Sequence of chain 1.B:
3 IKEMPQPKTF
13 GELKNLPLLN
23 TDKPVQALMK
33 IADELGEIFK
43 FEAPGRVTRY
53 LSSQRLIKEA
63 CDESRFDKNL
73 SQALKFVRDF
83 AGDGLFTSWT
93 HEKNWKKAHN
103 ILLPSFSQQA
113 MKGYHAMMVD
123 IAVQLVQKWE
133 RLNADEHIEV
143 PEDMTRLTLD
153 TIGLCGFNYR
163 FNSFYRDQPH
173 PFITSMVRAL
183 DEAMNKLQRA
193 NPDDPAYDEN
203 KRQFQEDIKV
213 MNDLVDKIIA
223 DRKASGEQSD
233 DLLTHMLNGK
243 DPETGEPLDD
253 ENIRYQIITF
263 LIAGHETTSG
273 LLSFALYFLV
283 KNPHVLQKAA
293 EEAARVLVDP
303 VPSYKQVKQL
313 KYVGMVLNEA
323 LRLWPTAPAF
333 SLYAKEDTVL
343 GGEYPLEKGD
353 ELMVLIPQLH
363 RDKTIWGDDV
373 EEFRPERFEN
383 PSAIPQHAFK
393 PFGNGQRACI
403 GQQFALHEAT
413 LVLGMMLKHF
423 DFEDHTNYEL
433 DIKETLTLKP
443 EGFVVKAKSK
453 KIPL

The protein below binds the small molecule below.
Small molecule (SMILES): CCC1=C(C)C2=N3->[Mo]45(=O)<-N6=C(C=c7c(CCC(=O)O)c(C)c(n74)=C2)C(CCC(=O)O)=C(C)C6=Cc2c(CC)c(C)c(n25)C=C13

Binding-site contacts:
Ligand atom C01 contacts residue PRO393 of chain 1.B at 3.5 Å (hydrophobic).
Ligand atom C40 contacts residue THR269 of chain 1.B at 3.2 Å.
Ligand atom C34 contacts residue LEU87 of chain 1.B at 3.5 Å (hydrophobic).
Ligand atom C19 contacts residue GLY266 of chain 1.B at 3.5 Å.
Ligand atom C15 contacts residue THR269 of chain 1.B at 3.1 Å.
Ligand atom C29 contacts residue PHE88 of chain 1.B at 3.4 Å (hydrophobic).
Ligand atom C11 contacts residue LYS70 of chain 1.B at 3.3 Å.
Ligand atom O36 contacts residue TRP97 of chain 1.B at 3.6 Å (h-bond).
Ligand atom O36 contacts residue LEU87 of chain 1.B at 3.2 Å (h-bond).
Ligand atom C07 contacts residue GLY395 of chain 1.B at 3.6 Å.
Ligand atom O36 contacts residue ARG399 of chain 1.B at 2.8 Å (salt-bridge).
Ligand atom C29 contacts residue CYS401 of chain 1.B at 3.6 Å (hydrophobic).
Ligand atom C11 contacts residue PHE332 of chain 1.B at 3.5 Å (hydrophobic).
Ligand atom C04 contacts residue PRO393 of chain 1.B at 3.4 Å (hydrophobic).
Ligand atom C17 contacts residue ALA265 of chain 1.B at 3.6 Å (hydrophobic).
Ligand atom C18 contacts residue GLY266 of chain 1.B at 3.5 Å.
Ligand atom C16 contacts residue THR269 of chain 1.B at 3.2 Å.
Ligand atom O contacts residue PHE88 of chain 1.B at 3.4 Å.
Ligand atom C30 contacts residue CYS401 of chain 1.B at 3.6 Å (hydrophobic).
Ligand atom N24 contacts residue CYS401 of chain 1.B at 3.2 Å (h-bond).
Ligand atom C28 contacts residue PHE88 of chain 1.B at 3.4 Å (hydrophobic).
Ligand atom C26 contacts residue ILE402 of chain 1.B at 3.5 Å (hydrophobic).
Ligand atom N37 contacts residue CYS401 of chain 1.B at 3.0 Å (h-bond).
Ligand atom C10 contacts residue PHE88 of chain 1.B at 3.6 Å (hydrophobic).
Ligand atom C39 contacts residue GLY403 of chain 1.B at 3.5 Å.
Ligand atom MO contacts residue CYS401 of chain 1.B at 2.8 Å.
Ligand atom C42 contacts residue PHE394 of chain 1.B at 3.4 Å (hydrophobic).
Ligand atom O35 contacts residue TRP97 of chain 1.B at 2.8 Å (h-bond).
Ligand atom O contacts residue ALA265 of chain 1.B at 3.5 Å.
Ligand atom N31 contacts residue CYS401 of chain 1.B at 3.3 Å.
Ligand atom O12 contacts residue LYS70 of chain 1.B at 2.8 Å (salt-bridge).
Ligand atom C41 contacts residue THR269 of chain 1.B at 3.5 Å.
Ligand atom C42 contacts residue ALA407 of chain 1.B at 3.5 Å (hydrophobic).
Ligand atom C27 contacts residue PHE88 of chain 1.B at 3.5 Å (hydrophobic).
Ligand atom C20 contacts residue GLY266 of chain 1.B at 3.5 Å.
Ligand atom C07 contacts residue PRO393 of chain 1.B at 3.5 Å (hydrophobic).
Ligand atom O13 contacts residue PHE332 of chain 1.B at 3.3 Å.
Ligand atom C39 contacts residue PHE108 of chain 1.B at 3.5 Å (hydrophobic).
Ligand atom N14 contacts residue CYS401 of chain 1.B at 3.1 Å (h-bond).
Ligand atom C38 contacts residue GLY266 of chain 1.B at 3.4 Å.